Binding-site contacts:
Ligand atom C2 contacts residue ASN32 of chain 1.B at 4.2 Å.
Ligand atom C7 contacts residue NAG1 of chain 1.I at 3.7 Å.
Ligand atom C1 contacts residue ASN32 of chain 1.B at 4.2 Å.
Ligand atom O5 contacts residue ASN32 of chain 1.A at 2.4 Å (h-bond).
Ligand atom O7 contacts residue ASN32 of chain 1.A at 3.1 Å (h-bond).
Ligand atom C5 contacts residue NAG1 of chain 1.I at 4.2 Å.
Ligand atom C7 contacts residue THR34 of chain 1.A at 4.3 Å.
Ligand atom O3 contacts residue NAG1 of chain 1.I at 4.2 Å.
Ligand atom C5 contacts residue ASN32 of chain 1.A at 3.7 Å.
Ligand atom C7 contacts residue ASN32 of chain 1.A at 3.1 Å.
Ligand atom C8 contacts residue THR34 of chain 1.A at 3.7 Å.
Ligand atom C1 contacts residue NAG1 of chain 1.I at 4.5 Å.
Ligand atom C4 contacts residue NAG1 of chain 1.I at 4.1 Å.
Ligand atom C1 contacts residue ASN32 of chain 1.A at 1.4 Å.
Ligand atom C3 contacts residue ASN32 of chain 1.A at 3.8 Å.
Ligand atom C6 contacts residue THR30 of chain 1.A at 4.1 Å.
Ligand atom O7 contacts residue THR34 of chain 1.A at 4.4 Å.
Ligand atom C8 contacts residue NAG1 of chain 1.I at 3.2 Å.
Ligand atom N2 contacts residue NAG1 of chain 1.I at 3.2 Å (h-bond).
Ligand atom N2 contacts residue ASN32 of chain 1.A at 2.9 Å (h-bond).
Ligand atom C3 contacts residue ASN32 of chain 1.B at 4.1 Å.
Ligand atom C4 contacts residue ASN32 of chain 1.A at 4.2 Å.
Ligand atom C2 contacts residue ASN32 of chain 1.A at 2.5 Å.
Ligand atom C3 contacts residue NAG1 of chain 1.I at 3.6 Å.
Ligand atom C8 contacts residue ASN32 of chain 1.A at 4.3 Å.
Ligand atom N2 contacts residue ASN32 of chain 1.B at 3.7 Å.
Ligand atom C2 contacts residue NAG1 of chain 1.I at 4.4 Å.
Ligand atom O4 contacts residue NAG1 of chain 1.I at 3.4 Å.

Sequence of chain 1.A:
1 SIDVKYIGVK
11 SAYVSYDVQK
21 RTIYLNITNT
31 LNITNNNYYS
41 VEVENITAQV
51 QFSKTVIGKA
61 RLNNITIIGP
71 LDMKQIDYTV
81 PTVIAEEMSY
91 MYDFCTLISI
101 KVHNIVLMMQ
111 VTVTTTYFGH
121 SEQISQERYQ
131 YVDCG

Sequence of chain 1.B:
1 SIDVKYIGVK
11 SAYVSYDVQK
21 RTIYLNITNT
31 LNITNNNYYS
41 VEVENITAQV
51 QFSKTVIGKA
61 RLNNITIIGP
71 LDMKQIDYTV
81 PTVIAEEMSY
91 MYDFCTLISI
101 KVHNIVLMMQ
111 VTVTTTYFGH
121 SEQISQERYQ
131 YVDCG

The protein below binds the small molecule below.
Small molecule (SMILES): CC(=O)N[C@@H]1[C@@H](O)[C@H](O)[C@@H](CO)O[C@H]1O